A protein and the small-molecule ligand that binds it are described below.
Small molecule (SMILES): CC(=O)N[C@@H]1[C@@H](O)[C@H](O)[C@@H](CO)O[C@H]1O

Sequence of chain 1.D:
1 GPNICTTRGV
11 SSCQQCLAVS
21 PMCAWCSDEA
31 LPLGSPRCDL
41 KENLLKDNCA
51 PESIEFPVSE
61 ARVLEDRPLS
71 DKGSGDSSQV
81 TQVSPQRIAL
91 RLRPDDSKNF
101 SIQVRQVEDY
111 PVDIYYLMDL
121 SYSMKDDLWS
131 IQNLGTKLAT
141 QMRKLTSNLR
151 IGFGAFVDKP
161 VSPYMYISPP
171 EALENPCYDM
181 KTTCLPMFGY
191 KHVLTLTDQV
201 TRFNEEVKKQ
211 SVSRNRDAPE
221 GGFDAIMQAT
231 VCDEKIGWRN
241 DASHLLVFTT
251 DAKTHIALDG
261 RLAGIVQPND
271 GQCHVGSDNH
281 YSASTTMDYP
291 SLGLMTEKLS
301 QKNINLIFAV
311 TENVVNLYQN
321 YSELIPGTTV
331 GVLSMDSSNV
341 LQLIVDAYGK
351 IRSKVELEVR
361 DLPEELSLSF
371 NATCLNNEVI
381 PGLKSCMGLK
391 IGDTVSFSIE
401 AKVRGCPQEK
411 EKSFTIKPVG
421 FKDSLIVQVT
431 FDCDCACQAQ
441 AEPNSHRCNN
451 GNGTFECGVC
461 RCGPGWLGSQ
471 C

Binding-site contacts:
Ligand atom C8 contacts residue ASN99 of chain 1.D at 3.2 Å.
Ligand atom O7 contacts residue ASN99 of chain 1.D at 4.0 Å.
Ligand atom C5 contacts residue ASN99 of chain 1.D at 3.6 Å.
Ligand atom C3 contacts residue ASN99 of chain 1.D at 3.8 Å.
Ligand atom N2 contacts residue ASN99 of chain 1.D at 3.0 Å (h-bond).
Ligand atom C1 contacts residue ASN99 of chain 1.D at 1.4 Å.
Ligand atom O6 contacts residue NAG2 of chain 1.L at 4.0 Å.
Ligand atom C8 contacts residue LYS98 of chain 1.D at 4.5 Å.
Ligand atom C4 contacts residue ASN99 of chain 1.D at 4.2 Å.
Ligand atom C7 contacts residue SER101 of chain 1.D at 4.3 Å.
Ligand atom C2 contacts residue ASN99 of chain 1.D at 2.5 Å.
Ligand atom N2 contacts residue LYS98 of chain 1.D at 4.0 Å.
Ligand atom C7 contacts residue PHE100 of chain 1.D at 4.0 Å (hydrophobic).
Ligand atom C6 contacts residue NAG2 of chain 1.L at 4.4 Å.
Ligand atom O5 contacts residue ASN99 of chain 1.D at 2.3 Å (h-bond).
Ligand atom O7 contacts residue SER101 of chain 1.D at 3.2 Å (h-bond).
Ligand atom C7 contacts residue ASN99 of chain 1.D at 3.6 Å.
Ligand atom C8 contacts residue PHE100 of chain 1.D at 3.7 Å (hydrophobic).
Ligand atom O7 contacts residue PHE100 of chain 1.D at 4.0 Å.